This protein binds this small molecule.
Small molecule (SMILES): CCCCCCCO[C@H]1O[C@H](CO)[C@@H](O)[C@H](O)[C@@H]1O

Binding-site contacts:
Ligand atom C2 contacts residue ASP140 of chain 1.B at 3.7 Å.
Ligand atom C4 contacts residue PHE1 of chain 1.B at 3.8 Å (hydrophobic).
Ligand atom C2 contacts residue ILE13 of chain 1.B at 3.9 Å (hydrophobic).
Ligand atom O3 contacts residue ASN135 of chain 1.B at 3.6 Å.
Ligand atom C3 contacts residue ASP140 of chain 1.B at 3.1 Å.
Ligand atom O6 contacts residue TYR48 of chain 1.B at 4.0 Å.
Ligand atom C2 contacts residue PHE1 of chain 1.B at 3.8 Å (hydrophobic).
Ligand atom C6 contacts residue ASP54 of chain 1.B at 3.4 Å.
Ligand atom C5 contacts residue PHE1 of chain 1.B at 3.7 Å (hydrophobic).
Ligand atom C4 contacts residue GLN133 of chain 1.B at 3.7 Å.
Ligand atom C6 contacts residue ASP47 of chain 1.B at 3.8 Å.
Ligand atom C6 contacts residue PHE1 of chain 1.B at 3.7 Å (hydrophobic).
Ligand atom O4 contacts residue GLN133 of chain 1.B at 3.5 Å (h-bond).
Ligand atom C3 contacts residue ASN135 of chain 1.B at 3.8 Å.
Ligand atom C3 contacts residue GLN133 of chain 1.B at 3.8 Å.
Ligand atom O3 contacts residue ASP140 of chain 1.B at 2.7 Å (salt-bridge).
Ligand atom O6 contacts residue ASP47 of chain 1.B at 3.0 Å (salt-bridge).
Ligand atom O4 contacts residue ILE52 of chain 1.B at 3.5 Å.
Ligand atom C7 contacts residue TYR48 of chain 1.B at 3.8 Å (hydrophobic).
Ligand atom C6 contacts residue ASN46 of chain 1.B at 3.3 Å.
Ligand atom O2 contacts residue PHE1 of chain 1.B at 2.8 Å (h-bond).
Ligand atom O6 contacts residue ASP54 of chain 1.B at 2.6 Å (salt-bridge).
Ligand atom C9 contacts residue TYR48 of chain 1.B at 3.8 Å (hydrophobic).
Ligand atom O3 contacts residue PHE142 of chain 1.B at 3.6 Å.
Ligand atom O6 contacts residue ASN46 of chain 1.B at 3.2 Å (h-bond).
Ligand atom C8 contacts residue ILE52 of chain 1.B at 3.7 Å (hydrophobic).
Ligand atom C12 contacts residue TYR48 of chain 1.B at 3.4 Å (hydrophobic).
Ligand atom O2 contacts residue ILE13 of chain 1.B at 3.6 Å.
Ligand atom C5 contacts residue ILE52 of chain 1.B at 4.0 Å (hydrophobic).
Ligand atom C9 contacts residue ILE52 of chain 1.B at 4.0 Å (hydrophobic).
Ligand atom O4 contacts residue ASN135 of chain 1.B at 2.9 Å (h-bond).
Ligand atom O5 contacts residue PHE1 of chain 1.B at 3.0 Å (h-bond).
Ligand atom C4 contacts residue ASP54 of chain 1.B at 3.4 Å.
Ligand atom O4 contacts residue ASP54 of chain 1.B at 2.5 Å (salt-bridge).
Ligand atom C6 contacts residue TYR48 of chain 1.B at 3.8 Å (hydrophobic).
Ligand atom C4 contacts residue ASN135 of chain 1.B at 3.9 Å.
Ligand atom O3 contacts residue GLN133 of chain 1.B at 2.9 Å (h-bond).
Ligand atom C1 contacts residue PHE1 of chain 1.B at 3.7 Å (hydrophobic).
Ligand atom O6 contacts residue PHE1 of chain 1.B at 2.8 Å (h-bond).
Ligand atom C13 contacts residue TYR48 of chain 1.B at 3.6 Å (hydrophobic).

Sequence of chain 1.B:
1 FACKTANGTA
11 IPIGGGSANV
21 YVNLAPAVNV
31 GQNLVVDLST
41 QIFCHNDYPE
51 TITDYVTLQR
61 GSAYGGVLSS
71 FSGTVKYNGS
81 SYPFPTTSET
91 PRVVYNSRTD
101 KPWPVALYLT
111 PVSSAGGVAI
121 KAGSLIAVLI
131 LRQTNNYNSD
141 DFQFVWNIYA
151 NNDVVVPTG